Sequence of chain 1.A:
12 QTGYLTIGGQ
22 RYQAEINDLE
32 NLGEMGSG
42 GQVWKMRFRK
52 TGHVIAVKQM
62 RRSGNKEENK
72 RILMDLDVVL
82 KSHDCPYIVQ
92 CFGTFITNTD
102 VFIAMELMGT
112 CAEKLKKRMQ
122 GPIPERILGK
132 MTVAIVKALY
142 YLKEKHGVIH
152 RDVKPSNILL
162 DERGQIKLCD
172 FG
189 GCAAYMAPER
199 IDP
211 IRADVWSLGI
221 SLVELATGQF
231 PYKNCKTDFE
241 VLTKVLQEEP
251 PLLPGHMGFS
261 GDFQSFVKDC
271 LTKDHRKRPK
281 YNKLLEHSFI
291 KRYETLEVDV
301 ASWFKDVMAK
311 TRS

The protein below binds the small molecule below.
Small molecule (SMILES): CCC(=O)N1CCC[C@@H](n2nc(-c3cn(CC(F)(F)c4ccccc4)nn3)c3c(N)ncnc32)C1

Binding-site contacts:
Ligand atom NAJ contacts residue LEU160 of chain 1.A at 3.8 Å.
Ligand atom CBD contacts residue ASP76 of chain 1.A at 3.6 Å.
Ligand atom CBD contacts residue ILE73 of chain 1.A at 3.3 Å (hydrophobic).
Ligand atom NAX contacts residue VAL90 of chain 1.A at 3.8 Å.
Ligand atom CBI contacts residue CYS112 of chain 1.A at 1.8 Å (hydrophobic).
Ligand atom N1 contacts residue LEU108 of chain 1.A at 3.8 Å.
Ligand atom N1 contacts residue MET109 of chain 1.A at 2.8 Å (h-bond).
Ligand atom C2 contacts residue MET109 of chain 1.A at 3.2 Å (hydrophobic).
Ligand atom C6 contacts residue MET109 of chain 1.A at 3.9 Å (hydrophobic).
Ligand atom C2 contacts residue LEU108 of chain 1.A at 3.9 Å (hydrophobic).
Ligand atom CBE contacts residue LEU77 of chain 1.A at 3.7 Å (hydrophobic).
Ligand atom NAJ contacts residue ALA57 of chain 1.A at 3.9 Å.
Ligand atom N1 contacts residue GLU107 of chain 1.A at 3.9 Å.
Ligand atom CBE contacts residue ILE104 of chain 1.A at 4.0 Å (hydrophobic).
Ligand atom CAN contacts residue MET36 of chain 1.A at 3.2 Å (hydrophobic).
Ligand atom CAR contacts residue CYS112 of chain 1.A at 3.8 Å (hydrophobic).
Ligand atom OAS contacts residue CYS112 of chain 1.A at 4.0 Å.
Ligand atom CAN contacts residue GLY37 of chain 1.A at 3.7 Å.
Ligand atom FBH contacts residue ASP171 of chain 1.A at 3.9 Å.
Ligand atom OAS contacts residue LYS115 of chain 1.A at 3.2 Å.
Ligand atom CBD contacts residue LEU77 of chain 1.A at 3.5 Å (hydrophobic).
Ligand atom FBG contacts residue LYS59 of chain 1.A at 3.8 Å.
Ligand atom CBC contacts residue ASP76 of chain 1.A at 3.9 Å.
Ligand atom NAJ contacts residue GLU107 of chain 1.A at 3.1 Å (salt-bridge).
Ligand atom C2 contacts residue MET36 of chain 1.A at 3.7 Å (hydrophobic).
Ligand atom CAT contacts residue CYS112 of chain 1.A at 2.6 Å (hydrophobic).
Ligand atom NAW contacts residue VAL90 of chain 1.A at 3.9 Å.
Ligand atom C6 contacts residue LEU160 of chain 1.A at 3.7 Å (hydrophobic).
Ligand atom NAJ contacts residue VAL90 of chain 1.A at 3.8 Å.
Ligand atom NAW contacts residue MET106 of chain 1.A at 3.5 Å.
Ligand atom CAY contacts residue ASP171 of chain 1.A at 3.4 Å.
Ligand atom CBI contacts residue SER157 of chain 1.A at 3.5 Å.
Ligand atom C6 contacts residue ALA57 of chain 1.A at 4.0 Å (hydrophobic).
Ligand atom C5 contacts residue LEU160 of chain 1.A at 3.7 Å (hydrophobic).
Ligand atom N3 contacts residue MET36 of chain 1.A at 3.6 Å.
Ligand atom C6 contacts residue GLU107 of chain 1.A at 3.9 Å.
Ligand atom CAI contacts residue LEU160 of chain 1.A at 4.0 Å (hydrophobic).
Ligand atom FBH contacts residue LYS59 of chain 1.A at 3.7 Å.
Ligand atom CBC contacts residue ILE73 of chain 1.A at 3.9 Å (hydrophobic).
Ligand atom FBG contacts residue MET106 of chain 1.A at 3.2 Å.